Binding-site contacts:
Ligand atom P contacts residue ARG134 of chain 1.A at 3.8 Å.
Ligand atom C contacts residue ASN231 of chain 1.A at 3.7 Å.
Ligand atom CB contacts residue ASN231 of chain 1.A at 3.5 Å.
Ligand atom C contacts residue LYS127 of chain 1.A at 3.7 Å.
Ligand atom O contacts residue LYS127 of chain 1.A at 2.8 Å (salt-bridge).
Ligand atom O contacts residue VAL183 of chain 1.A at 3.5 Å.
Ligand atom O contacts residue ASN231 of chain 1.A at 3.0 Å (h-bond).
Ligand atom O contacts residue LYS54 of chain 1.A at 3.7 Å.
Ligand atom CG1 contacts residue LEU227 of chain 1.A at 3.4 Å (hydrophobic).
Ligand atom O2P contacts residue ARG61 of chain 1.A at 2.9 Å (salt-bridge).
Ligand atom N contacts residue ASN180 of chain 1.A at 3.0 Å (h-bond).
Ligand atom CG2 contacts residue ASN180 of chain 1.A at 3.6 Å.
Ligand atom CD2 contacts residue ARG65 of chain 1.A at 3.7 Å.
Ligand atom CG contacts residue VAL183 of chain 1.A at 3.8 Å (hydrophobic).
Ligand atom CA contacts residue ASN180 of chain 1.A at 3.2 Å.
Ligand atom CA contacts residue ASN231 of chain 1.A at 3.5 Å.
Ligand atom O contacts residue ASN180 of chain 1.A at 2.8 Å (h-bond).
Ligand atom CG2 contacts residue ARG134 of chain 1.A at 3.8 Å.
Ligand atom OXT contacts residue O4I1 of chain 1.F at 3.8 Å.
Ligand atom CG2 contacts residue GLY176 of chain 1.A at 3.5 Å.
Ligand atom O contacts residue LEU179 of chain 1.A at 3.5 Å.
Ligand atom O1P contacts residue ARG61 of chain 1.A at 2.9 Å (salt-bridge).
Ligand atom O3P contacts residue ARG134 of chain 1.A at 2.9 Å (salt-bridge).
Ligand atom O2P contacts residue ARG134 of chain 1.A at 2.8 Å (salt-bridge).
Ligand atom P contacts residue ARG61 of chain 1.A at 3.6 Å.
Ligand atom CG contacts residue ARG65 of chain 1.A at 3.8 Å.
Ligand atom CB contacts residue ASN180 of chain 1.A at 3.2 Å.
Ligand atom C contacts residue ASN180 of chain 1.A at 3.6 Å.
Ligand atom O3P contacts residue TYR135 of chain 1.A at 2.6 Å (h-bond).
Ligand atom CG2 contacts residue O4I1 of chain 1.F at 3.7 Å.
Ligand atom O1P contacts residue LYS54 of chain 1.A at 3.8 Å.
Ligand atom CA contacts residue ASN231 of chain 1.A at 3.7 Å.
Ligand atom CG2 contacts residue VAL183 of chain 1.A at 3.7 Å (hydrophobic).
Ligand atom CG1 contacts residue LEU179 of chain 1.A at 3.8 Å (hydrophobic).
Ligand atom CA contacts residue LEU179 of chain 1.A at 3.7 Å (hydrophobic).
Ligand atom P contacts residue TYR135 of chain 1.A at 3.8 Å.
Ligand atom CB contacts residue ARG65 of chain 1.A at 3.8 Å.
Ligand atom CB contacts residue VAL183 of chain 1.A at 3.9 Å (hydrophobic).
Ligand atom N contacts residue ASN231 of chain 1.A at 2.8 Å (h-bond).
Ligand atom CB contacts residue ASN231 of chain 1.A at 3.6 Å.

This protein binds this small molecule.
Small molecule (SMILES): CC(C)[C@H](NC(=O)[C@@H](NC(=O)[C@H](C)NC(=O)[C@@H]1CCCN1C(=O)[C@@H](N)Cc1ccccc1)[C@@H](C)OP(=O)(O)O)C(=O)O

Sequence of chain 1.A:
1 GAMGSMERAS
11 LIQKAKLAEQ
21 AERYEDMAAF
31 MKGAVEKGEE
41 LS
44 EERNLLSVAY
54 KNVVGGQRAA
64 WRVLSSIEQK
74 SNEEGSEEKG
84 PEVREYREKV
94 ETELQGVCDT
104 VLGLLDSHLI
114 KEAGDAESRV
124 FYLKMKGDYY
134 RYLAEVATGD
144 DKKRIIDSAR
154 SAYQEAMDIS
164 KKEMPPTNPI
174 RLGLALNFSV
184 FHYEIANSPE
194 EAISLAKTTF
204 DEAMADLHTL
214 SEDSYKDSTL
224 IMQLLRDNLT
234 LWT